This small molecule binds to this protein.
Small molecule (SMILES): O=C(CCC(=O)N[C@@H]1O[C@H](CO)[C@H](O)[C@H](O)[C@H]1O)NCc1cn([C@H]2CO[C@H]3[C@@H]2OC[C@@H]3n2cc(CNC(=O)CCC(=O)N[C@@H]3O[C@H](CO)[C@H](O)[C@H](O)[C@H]3O)nn2)nn1

Sequence of chain 1.D:
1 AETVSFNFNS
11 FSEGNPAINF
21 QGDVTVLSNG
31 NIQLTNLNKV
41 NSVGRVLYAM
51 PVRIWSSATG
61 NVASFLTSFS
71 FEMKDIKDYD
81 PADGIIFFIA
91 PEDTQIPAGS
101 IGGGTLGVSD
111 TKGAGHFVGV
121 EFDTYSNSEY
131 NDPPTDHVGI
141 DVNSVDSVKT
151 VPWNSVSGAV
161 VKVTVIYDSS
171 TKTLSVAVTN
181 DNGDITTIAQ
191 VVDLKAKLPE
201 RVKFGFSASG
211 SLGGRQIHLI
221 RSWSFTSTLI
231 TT

Binding-site contacts:
Ligand atom O4 contacts residue GLY214 of chain 1.D at 3.8 Å.
Ligand atom C6 contacts residue TYR125 of chain 1.D at 3.8 Å (hydrophobic).
Ligand atom O4 contacts residue ASP83 of chain 1.D at 2.7 Å (salt-bridge).
Ligand atom C2 contacts residue SER211 of chain 1.D at 4.0 Å.
Ligand atom C5 contacts residue SER211 of chain 1.D at 3.7 Å.
Ligand atom C4 contacts residue ASP83 of chain 1.D at 3.4 Å.
Ligand atom C19 contacts residue ASP80 of chain 1.D at 3.8 Å.
Ligand atom C5 contacts residue TYR125 of chain 1.D at 3.7 Å (hydrophobic).
Ligand atom C6 contacts residue SER211 of chain 1.D at 3.9 Å.
Ligand atom C14 contacts residue ASP80 of chain 1.D at 3.4 Å.
Ligand atom C11 contacts residue LEU212 of chain 1.D at 3.7 Å (hydrophobic).
Ligand atom C4 contacts residue SER211 of chain 1.D at 3.7 Å.
Ligand atom O5 contacts residue SER211 of chain 1.D at 3.3 Å (h-bond).
Ligand atom C15 contacts residue ASP80 of chain 1.D at 3.6 Å.
Ligand atom O3 contacts residue ASP83 of chain 1.D at 2.6 Å (salt-bridge).
Ligand atom C3 contacts residue TYR125 of chain 1.D at 3.6 Å (hydrophobic).
Ligand atom N3 contacts residue GLY213 of chain 1.D at 4.0 Å.
Ligand atom O6 contacts residue TYR125 of chain 1.D at 3.7 Å.
Ligand atom C3 contacts residue ASN127 of chain 1.D at 3.5 Å.
Ligand atom C6 contacts residue GLY214 of chain 1.D at 3.5 Å.
Ligand atom O3 contacts residue ASN127 of chain 1.D at 2.9 Å (h-bond).
Ligand atom C3 contacts residue ASP83 of chain 1.D at 3.5 Å.
Ligand atom O2 contacts residue ASN127 of chain 1.D at 3.6 Å.
Ligand atom O6 contacts residue ASP80 of chain 1.D at 2.7 Å (salt-bridge).
Ligand atom C1 contacts residue SER211 of chain 1.D at 4.0 Å.
Ligand atom C6 contacts residue ASP80 of chain 1.D at 3.7 Å.
Ligand atom C15 contacts residue GLY213 of chain 1.D at 3.6 Å.
Ligand atom O3 contacts residue TYR125 of chain 1.D at 3.9 Å.
Ligand atom O2 contacts residue GLU129 of chain 1.D at 3.9 Å.
Ligand atom O4 contacts residue SER211 of chain 1.D at 2.7 Å (h-bond).
Ligand atom O19 contacts residue ASP80 of chain 1.D at 3.0 Å (salt-bridge).
Ligand atom O4 contacts residue ALA82 of chain 1.D at 3.9 Å.
Ligand atom C18 contacts residue ASP80 of chain 1.D at 3.3 Å.
Ligand atom O15 contacts residue ASP78 of chain 1.D at 4.2 Å.
Ligand atom C13 contacts residue GLY213 of chain 1.D at 3.9 Å.
Ligand atom O3 contacts residue GLY103 of chain 1.D at 3.6 Å.
Ligand atom C6 contacts residue GLY213 of chain 1.D at 4.1 Å.
Ligand atom O10 contacts residue LEU212 of chain 1.D at 4.0 Å.
Ligand atom O3 contacts residue GLY104 of chain 1.D at 3.1 Å (h-bond).
Ligand atom C4 contacts residue TYR125 of chain 1.D at 3.7 Å (hydrophobic).